Sequence of chain 2.B:
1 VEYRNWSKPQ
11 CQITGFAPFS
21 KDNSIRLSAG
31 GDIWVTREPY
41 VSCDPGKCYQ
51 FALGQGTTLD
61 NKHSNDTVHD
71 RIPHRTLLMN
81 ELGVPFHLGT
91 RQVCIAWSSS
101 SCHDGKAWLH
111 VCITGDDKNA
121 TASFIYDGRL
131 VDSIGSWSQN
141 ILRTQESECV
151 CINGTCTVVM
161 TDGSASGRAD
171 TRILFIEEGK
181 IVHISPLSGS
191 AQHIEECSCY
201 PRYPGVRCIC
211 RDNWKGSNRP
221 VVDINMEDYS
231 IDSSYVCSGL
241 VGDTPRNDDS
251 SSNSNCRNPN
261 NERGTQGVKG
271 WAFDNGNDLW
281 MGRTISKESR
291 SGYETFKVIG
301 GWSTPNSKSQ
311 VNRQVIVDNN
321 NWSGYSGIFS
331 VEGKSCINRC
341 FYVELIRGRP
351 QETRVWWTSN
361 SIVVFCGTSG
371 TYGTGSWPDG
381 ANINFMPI

The small molecule below binds the protein below.
Small molecule (SMILES): CC(=O)N[C@@H]1[C@@H](O)[C@@H](F)[C@@](O)(C(=O)O)O[C@H]1[C@H](O)[C@H](O)CO

Binding-site contacts:
Ligand atom C8 contacts residue GLU195 of chain 2.B at 3.5 Å.
Ligand atom O9 contacts residue GLU195 of chain 2.B at 2.5 Å (salt-bridge).
Ligand atom C2 contacts residue ARG211 of chain 2.B at 3.7 Å.
Ligand atom O8 contacts residue ARG211 of chain 2.B at 3.4 Å (salt-bridge).
Ligand atom O6 contacts residue GLU196 of chain 2.B at 3.8 Å.
Ligand atom O1A contacts residue TYR325 of chain 2.B at 3.1 Å (h-bond).
Ligand atom C6 contacts residue TYR325 of chain 2.B at 3.1 Å (hydrophobic).
Ligand atom O6 contacts residue TYR325 of chain 2.B at 2.5 Å (h-bond).
Ligand atom C6 contacts residue GLU196 of chain 2.B at 3.4 Å.
Ligand atom O10 contacts residue ARG71 of chain 2.B at 2.9 Å (salt-bridge).
Ligand atom C1 contacts residue ARG290 of chain 2.B at 3.6 Å.
Ligand atom O1A contacts residue ARG290 of chain 2.B at 2.8 Å (salt-bridge).
Ligand atom C3 contacts residue GLU38 of chain 2.B at 3.5 Å.
Ligand atom F1 contacts residue GLU38 of chain 2.B at 3.6 Å.
Ligand atom O8 contacts residue GLU196 of chain 2.B at 3.7 Å.
Ligand atom C8 contacts residue ARG211 of chain 2.B at 3.6 Å.
Ligand atom C2 contacts residue TYR325 of chain 2.B at 1.5 Å (hydrophobic).
Ligand atom F1 contacts residue TYR325 of chain 2.B at 3.6 Å.
Ligand atom O1A contacts residue ARG211 of chain 2.B at 3.3 Å (salt-bridge).
Ligand atom O4 contacts residue GLU38 of chain 2.B at 3.1 Å (salt-bridge).
Ligand atom C4 contacts residue GLU38 of chain 2.B at 3.8 Å.
Ligand atom F1 contacts residue ARG37 of chain 2.B at 3.5 Å.
Ligand atom C3 contacts residue TYR325 of chain 2.B at 2.4 Å (hydrophobic).
Ligand atom C4 contacts residue TYR325 of chain 2.B at 3.1 Å (hydrophobic).
Ligand atom C4 contacts residue GLU196 of chain 2.B at 3.7 Å.
Ligand atom C5 contacts residue TYR325 of chain 2.B at 3.7 Å (hydrophobic).
Ligand atom O1B contacts residue ARG37 of chain 2.B at 2.9 Å (salt-bridge).
Ligand atom O1B contacts residue TYR325 of chain 2.B at 3.1 Å (h-bond).
Ligand atom C1 contacts residue TYR325 of chain 2.B at 2.3 Å (hydrophobic).
Ligand atom C9 contacts residue ALA165 of chain 2.B at 3.7 Å (hydrophobic).
Ligand atom O1B contacts residue ARG290 of chain 2.B at 2.9 Å (salt-bridge).
Ligand atom C11 contacts residue TRP97 of chain 2.B at 3.8 Å (hydrophobic).
Ligand atom C1 contacts residue ARG211 of chain 2.B at 3.7 Å.
Ligand atom O8 contacts residue GLU195 of chain 2.B at 2.7 Å (salt-bridge).
Ligand atom O6 contacts residue ARG211 of chain 2.B at 3.6 Å.
Ligand atom C9 contacts residue ASN213 of chain 2.B at 3.8 Å.
Ligand atom C2 contacts residue GLU196 of chain 2.B at 3.6 Å.
Ligand atom O9 contacts residue ALA165 of chain 2.B at 3.4 Å.
Ligand atom O9 contacts residue ARG143 of chain 2.B at 3.4 Å (salt-bridge).
Ligand atom C9 contacts residue GLU195 of chain 2.B at 3.3 Å.